Sequence of chain 1.A:
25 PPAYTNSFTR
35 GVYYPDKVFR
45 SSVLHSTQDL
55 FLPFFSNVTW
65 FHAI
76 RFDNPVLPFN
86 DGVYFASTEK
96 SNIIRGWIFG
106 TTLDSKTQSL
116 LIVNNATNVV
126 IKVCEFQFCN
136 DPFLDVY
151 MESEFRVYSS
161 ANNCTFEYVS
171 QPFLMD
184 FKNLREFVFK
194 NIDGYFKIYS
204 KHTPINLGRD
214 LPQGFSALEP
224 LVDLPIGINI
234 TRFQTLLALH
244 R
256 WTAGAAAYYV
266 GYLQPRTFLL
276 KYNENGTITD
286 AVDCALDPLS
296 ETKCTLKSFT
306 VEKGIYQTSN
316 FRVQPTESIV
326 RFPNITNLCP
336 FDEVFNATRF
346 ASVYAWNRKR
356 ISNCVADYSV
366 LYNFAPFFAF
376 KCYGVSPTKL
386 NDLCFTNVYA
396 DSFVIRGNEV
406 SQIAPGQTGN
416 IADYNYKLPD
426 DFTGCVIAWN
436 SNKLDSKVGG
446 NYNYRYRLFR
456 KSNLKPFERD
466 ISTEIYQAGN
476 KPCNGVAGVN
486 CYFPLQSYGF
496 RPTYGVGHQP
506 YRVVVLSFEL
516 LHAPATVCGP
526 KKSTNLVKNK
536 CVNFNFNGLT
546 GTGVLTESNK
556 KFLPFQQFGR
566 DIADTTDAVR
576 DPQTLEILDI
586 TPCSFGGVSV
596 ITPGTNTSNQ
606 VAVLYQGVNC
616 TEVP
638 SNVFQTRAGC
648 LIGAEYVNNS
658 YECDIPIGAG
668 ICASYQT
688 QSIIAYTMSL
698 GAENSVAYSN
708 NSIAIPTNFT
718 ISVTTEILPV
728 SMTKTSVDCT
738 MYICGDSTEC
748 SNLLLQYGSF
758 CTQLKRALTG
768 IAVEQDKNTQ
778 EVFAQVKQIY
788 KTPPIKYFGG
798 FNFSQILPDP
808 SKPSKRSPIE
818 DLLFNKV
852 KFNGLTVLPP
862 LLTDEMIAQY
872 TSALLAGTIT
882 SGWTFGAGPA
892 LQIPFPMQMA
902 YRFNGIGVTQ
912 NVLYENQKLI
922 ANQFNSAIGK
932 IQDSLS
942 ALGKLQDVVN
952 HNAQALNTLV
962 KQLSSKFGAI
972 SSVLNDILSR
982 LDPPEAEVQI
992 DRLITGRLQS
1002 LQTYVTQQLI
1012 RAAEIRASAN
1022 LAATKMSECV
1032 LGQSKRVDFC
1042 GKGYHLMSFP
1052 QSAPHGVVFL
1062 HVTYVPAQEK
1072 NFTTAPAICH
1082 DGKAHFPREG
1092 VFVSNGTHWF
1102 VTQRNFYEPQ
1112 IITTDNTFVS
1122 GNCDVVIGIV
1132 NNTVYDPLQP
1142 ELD

This protein binds this small molecule.
Small molecule (SMILES): CC(=O)N[C@@H]1[C@@H](O)[C@H](O)[C@@H](CO)O[C@H]1O

Binding-site contacts:
Ligand atom C2 contacts residue ASN61 of chain 1.A at 2.4 Å.
Ligand atom C1 contacts residue ASN61 of chain 1.A at 1.4 Å.
Ligand atom O7 contacts residue ASN61 of chain 1.A at 4.2 Å.
Ligand atom C8 contacts residue PHE59 of chain 1.A at 3.5 Å (hydrophobic).
Ligand atom C5 contacts residue ASN61 of chain 1.A at 3.7 Å.
Ligand atom N2 contacts residue ASN61 of chain 1.A at 2.9 Å (h-bond).
Ligand atom C7 contacts residue ASN61 of chain 1.A at 3.7 Å.
Ligand atom C4 contacts residue ASN61 of chain 1.A at 4.2 Å.
Ligand atom O5 contacts residue ASN61 of chain 1.A at 2.4 Å (h-bond).
Ligand atom C3 contacts residue ASN61 of chain 1.A at 3.8 Å.